Binding-site contacts:
Ligand atom C2 contacts residue ASN19 of chain 35.S at 3.4 Å.
Ligand atom C5 contacts residue ASN19 of chain 35.S at 3.4 Å.
Ligand atom C8 contacts residue TYR17 of chain 35.S at 4.2 Å (hydrophobic).
Ligand atom C3 contacts residue ASN19 of chain 35.S at 4.4 Å.
Ligand atom C6 contacts residue ASN19 of chain 35.S at 4.1 Å.
Ligand atom C1 contacts residue ASN19 of chain 35.S at 1.9 Å.
Ligand atom O5 contacts residue ASN19 of chain 35.S at 2.2 Å (h-bond).
Ligand atom O6 contacts residue ASN19 of chain 35.S at 4.4 Å.
Ligand atom N2 contacts residue ASN19 of chain 35.S at 4.1 Å.

Sequence of chain 35.S:
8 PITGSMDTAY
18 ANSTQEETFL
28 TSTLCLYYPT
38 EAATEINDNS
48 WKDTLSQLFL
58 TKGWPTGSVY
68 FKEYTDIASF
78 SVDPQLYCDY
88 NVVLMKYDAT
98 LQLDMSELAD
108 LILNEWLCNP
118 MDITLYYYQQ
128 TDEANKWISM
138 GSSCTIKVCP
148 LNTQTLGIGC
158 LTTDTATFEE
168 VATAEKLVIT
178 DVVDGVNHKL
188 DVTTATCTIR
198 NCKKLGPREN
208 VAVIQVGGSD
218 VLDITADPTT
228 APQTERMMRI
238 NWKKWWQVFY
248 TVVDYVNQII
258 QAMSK

This protein binds this small molecule.
Small molecule (SMILES): CC(=O)N[C@H]1[C@H](O[C@H]2[C@H](O)[C@@H](NC(C)=O)CO[C@@H]2CO)O[C@H](CO)[C@@H](O)[C@@H]1O